Sequence of chain 1.B:
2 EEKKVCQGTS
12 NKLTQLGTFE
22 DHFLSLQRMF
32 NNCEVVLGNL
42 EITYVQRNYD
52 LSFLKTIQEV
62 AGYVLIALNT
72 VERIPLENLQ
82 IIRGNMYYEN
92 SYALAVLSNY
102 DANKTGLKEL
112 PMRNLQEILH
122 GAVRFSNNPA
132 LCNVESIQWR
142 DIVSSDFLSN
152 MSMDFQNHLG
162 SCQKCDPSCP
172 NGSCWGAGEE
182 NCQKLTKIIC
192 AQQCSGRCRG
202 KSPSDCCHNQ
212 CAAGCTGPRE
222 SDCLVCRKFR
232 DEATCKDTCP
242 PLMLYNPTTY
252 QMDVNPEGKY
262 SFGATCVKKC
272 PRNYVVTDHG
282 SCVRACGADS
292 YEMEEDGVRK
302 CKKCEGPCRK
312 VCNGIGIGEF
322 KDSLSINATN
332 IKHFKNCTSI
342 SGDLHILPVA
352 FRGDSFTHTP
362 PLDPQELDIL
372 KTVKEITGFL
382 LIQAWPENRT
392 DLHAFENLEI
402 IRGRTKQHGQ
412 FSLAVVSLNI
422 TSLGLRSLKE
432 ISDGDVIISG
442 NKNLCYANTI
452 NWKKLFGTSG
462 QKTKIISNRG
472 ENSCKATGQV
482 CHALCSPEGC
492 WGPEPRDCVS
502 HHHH

A small-molecule ligand and the protein it binds are described below.
Small molecule (SMILES): CC(=O)N[C@@H]1[C@@H](O)[C@H](O)[C@@H](CO)O[C@H]1O

Binding-site contacts:
Ligand atom C2 contacts residue ASN32 of chain 1.B at 2.4 Å.
Ligand atom C5 contacts residue ASN32 of chain 1.B at 3.7 Å.
Ligand atom O7 contacts residue ASN32 of chain 1.B at 2.9 Å (h-bond).
Ligand atom N2 contacts residue ASN32 of chain 1.B at 2.9 Å (h-bond).
Ligand atom C8 contacts residue GLN28 of chain 1.B at 3.0 Å.
Ligand atom C4 contacts residue ASN32 of chain 1.B at 4.2 Å.
Ligand atom C5 contacts residue ASN33 of chain 1.B at 3.9 Å.
Ligand atom O5 contacts residue ASN32 of chain 1.B at 2.4 Å (h-bond).
Ligand atom C1 contacts residue ASN32 of chain 1.B at 1.4 Å.
Ligand atom C7 contacts residue ASN32 of chain 1.B at 3.1 Å.
Ligand atom C3 contacts residue ASN32 of chain 1.B at 3.8 Å.
Ligand atom C8 contacts residue ASN32 of chain 1.B at 3.9 Å.
Ligand atom C1 contacts residue ASN33 of chain 1.B at 3.2 Å.
Ligand atom O5 contacts residue ASN33 of chain 1.B at 3.3 Å (h-bond).
Ligand atom O6 contacts residue ASN33 of chain 1.B at 4.0 Å.